Binding-site contacts:
Ligand atom C7 contacts residue SER46 of chain 1.A at 3.4 Å.
Ligand atom C contacts residue SER144 of chain 1.A at 3.9 Å.
Ligand atom C9 contacts residue THR45 of chain 1.A at 3.4 Å.
Ligand atom N2 contacts residue MET49 of chain 1.A at 3.4 Å.
Ligand atom N2 contacts residue HIS41 of chain 1.A at 3.7 Å.
Ligand atom C2 contacts residue HIS41 of chain 1.A at 4.0 Å.
Ligand atom C3 contacts residue ASN142 of chain 1.A at 3.8 Å.
Ligand atom C8 contacts residue THR45 of chain 1.A at 3.8 Å.
Ligand atom C12 contacts residue MET49 of chain 1.A at 3.4 Å (hydrophobic).
Ligand atom C2 contacts residue DMS1 of chain 1.F at 3.5 Å.
Ligand atom C1 contacts residue DMS1 of chain 1.F at 4.1 Å.
Ligand atom C4 contacts residue ASN142 of chain 1.A at 4.0 Å.
Ligand atom C1 contacts residue GLY143 of chain 1.A at 3.5 Å.
Ligand atom C10 contacts residue MET49 of chain 1.A at 3.4 Å (hydrophobic).
Ligand atom C8 contacts residue THR25 of chain 1.A at 4.1 Å.
Ligand atom C9 contacts residue CYS44 of chain 1.A at 3.0 Å (hydrophobic).
Ligand atom N contacts residue HIS41 of chain 1.A at 4.0 Å.
Ligand atom C9 contacts residue SER46 of chain 1.A at 3.1 Å.
Ligand atom C11 contacts residue MET49 of chain 1.A at 3.5 Å (hydrophobic).
Ligand atom C3 contacts residue DMS1 of chain 1.F at 3.6 Å.
Ligand atom C1 contacts residue SER144 of chain 1.A at 4.1 Å.
Ligand atom O contacts residue GLY143 of chain 1.A at 2.6 Å (h-bond).
Ligand atom C6 contacts residue SER46 of chain 1.A at 4.1 Å.
Ligand atom N contacts residue CYS145 of chain 1.A at 3.2 Å (h-bond).
Ligand atom C contacts residue HIS163 of chain 1.A at 4.1 Å.
Ligand atom O contacts residue SER144 of chain 1.A at 3.2 Å (h-bond).
Ligand atom O contacts residue CYS145 of chain 1.A at 3.1 Å (h-bond).
Ligand atom C9 contacts residue THR25 of chain 1.A at 3.7 Å.
Ligand atom C2 contacts residue CYS145 of chain 1.A at 3.3 Å (hydrophobic).
Ligand atom O contacts residue ASN142 of chain 1.A at 3.8 Å.
Ligand atom C8 contacts residue CYS44 of chain 1.A at 4.1 Å (hydrophobic).
Ligand atom C contacts residue DMS1 of chain 1.F at 3.4 Å.
Ligand atom C10 contacts residue CYS44 of chain 1.A at 3.7 Å (hydrophobic).
Ligand atom C8 contacts residue SER46 of chain 1.A at 3.1 Å.
Ligand atom C1 contacts residue CYS145 of chain 1.A at 2.6 Å (hydrophobic).
Ligand atom C10 contacts residue HIS41 of chain 1.A at 4.0 Å.
Ligand atom C12 contacts residue HIS41 of chain 1.A at 4.0 Å.
Ligand atom C10 contacts residue THR45 of chain 1.A at 4.1 Å.
Ligand atom C contacts residue CYS145 of chain 1.A at 1.8 Å (hydrophobic).
Ligand atom C10 contacts residue SER46 of chain 1.A at 4.0 Å.

Sequence of chain 1.A:
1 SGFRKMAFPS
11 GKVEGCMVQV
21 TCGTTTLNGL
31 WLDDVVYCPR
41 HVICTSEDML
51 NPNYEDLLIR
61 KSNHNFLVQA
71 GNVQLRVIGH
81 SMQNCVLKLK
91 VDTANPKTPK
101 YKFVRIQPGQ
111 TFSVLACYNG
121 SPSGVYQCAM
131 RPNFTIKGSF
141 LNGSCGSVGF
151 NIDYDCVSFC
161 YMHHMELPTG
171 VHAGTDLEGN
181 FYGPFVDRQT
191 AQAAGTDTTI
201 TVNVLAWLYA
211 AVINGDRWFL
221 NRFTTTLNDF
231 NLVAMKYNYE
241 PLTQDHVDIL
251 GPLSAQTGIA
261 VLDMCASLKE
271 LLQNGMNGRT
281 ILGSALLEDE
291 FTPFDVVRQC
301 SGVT

A small-molecule ligand and the protein it binds are described below.
Small molecule (SMILES): CC(=O)N1CCN(S(=O)(=O)c2ccccc2C#N)CC1